Binding-site contacts:
Ligand atom PB contacts residue THR220 of chain 2.A at 3.6 Å.
Ligand atom PA contacts residue SER166 of chain 2.A at 3.8 Å.
Ligand atom C2 contacts residue TYR26 of chain 2.A at 3.3 Å (hydrophobic).
Ligand atom O6 contacts residue SER219 of chain 2.A at 3.5 Å (h-bond).
Ligand atom PB contacts residue LYS29 of chain 2.A at 3.7 Å.
Ligand atom O3B contacts residue GLY165 of chain 2.A at 2.8 Å (h-bond).
Ligand atom O6 contacts residue TYR26 of chain 2.A at 3.8 Å.
Ligand atom O2A contacts residue GLY165 of chain 2.A at 3.7 Å.
Ligand atom O1B contacts residue LYS29 of chain 2.A at 2.8 Å (salt-bridge).
Ligand atom O2A contacts residue SER166 of chain 2.A at 2.6 Å (h-bond).
Ligand atom O2 contacts residue ALA22 of chain 2.A at 3.8 Å.
Ligand atom O1 contacts residue ALA22 of chain 2.A at 3.2 Å.
Ligand atom PA contacts residue SER219 of chain 2.A at 3.4 Å.
Ligand atom O1B contacts residue THR220 of chain 2.A at 2.6 Å (h-bond).
Ligand atom O6 contacts residue MET223 of chain 2.A at 3.6 Å.
Ligand atom O5 contacts residue MET223 of chain 2.A at 3.5 Å.
Ligand atom PB contacts residue ARG81 of chain 2.A at 3.7 Å.
Ligand atom O5 contacts residue TYR26 of chain 2.A at 3.6 Å.
Ligand atom O1A contacts residue SER219 of chain 2.A at 2.6 Å (h-bond).
Ligand atom O1 contacts residue TYR26 of chain 2.A at 2.9 Å (h-bond).
Ligand atom PB contacts residue TYR26 of chain 2.A at 3.8 Å.
Ligand atom C1 contacts residue ARG169 of chain 2.A at 3.4 Å.
Ligand atom O3A contacts residue ASP313 of chain 2.A at 3.7 Å.
Ligand atom O2B contacts residue SER164 of chain 2.A at 2.9 Å (h-bond).
Ligand atom O2 contacts residue ARG169 of chain 2.A at 2.7 Å (salt-bridge).
Ligand atom O3B contacts residue ILE35 of chain 2.A at 3.8 Å.
Ligand atom O2A contacts residue SER164 of chain 2.A at 3.1 Å (h-bond).
Ligand atom O2B contacts residue THR220 of chain 2.A at 3.7 Å.
Ligand atom O5 contacts residue SER219 of chain 2.A at 3.5 Å (h-bond).
Ligand atom C3A contacts residue PHE271 of chain 2.A at 3.6 Å (hydrophobic).
Ligand atom O2B contacts residue GLY165 of chain 2.A at 3.7 Å.
Ligand atom O1A contacts residue SER164 of chain 2.A at 3.8 Å.
Ligand atom O3B contacts residue TYR26 of chain 2.A at 2.8 Å (h-bond).
Ligand atom C1 contacts residue ALA22 of chain 2.A at 3.5 Å (hydrophobic).
Ligand atom O3B contacts residue LYS29 of chain 2.A at 3.7 Å.
Ligand atom O1B contacts residue ARG81 of chain 2.A at 2.9 Å (salt-bridge).
Ligand atom O1 contacts residue ARG169 of chain 2.A at 3.1 Å (salt-bridge).
Ligand atom C4 contacts residue TYR26 of chain 2.A at 3.4 Å (hydrophobic).
Ligand atom O2A contacts residue TYR26 of chain 2.A at 3.7 Å.
Ligand atom O2B contacts residue ARG81 of chain 2.A at 2.9 Å (salt-bridge).

A protein and the small-molecule ligand that binds it are described below.
Small molecule (SMILES): C[C@@](O)(CCO[P](=O)(O)OP(=O)(O)O)CC(=O)O

Sequence of chain 2.A:
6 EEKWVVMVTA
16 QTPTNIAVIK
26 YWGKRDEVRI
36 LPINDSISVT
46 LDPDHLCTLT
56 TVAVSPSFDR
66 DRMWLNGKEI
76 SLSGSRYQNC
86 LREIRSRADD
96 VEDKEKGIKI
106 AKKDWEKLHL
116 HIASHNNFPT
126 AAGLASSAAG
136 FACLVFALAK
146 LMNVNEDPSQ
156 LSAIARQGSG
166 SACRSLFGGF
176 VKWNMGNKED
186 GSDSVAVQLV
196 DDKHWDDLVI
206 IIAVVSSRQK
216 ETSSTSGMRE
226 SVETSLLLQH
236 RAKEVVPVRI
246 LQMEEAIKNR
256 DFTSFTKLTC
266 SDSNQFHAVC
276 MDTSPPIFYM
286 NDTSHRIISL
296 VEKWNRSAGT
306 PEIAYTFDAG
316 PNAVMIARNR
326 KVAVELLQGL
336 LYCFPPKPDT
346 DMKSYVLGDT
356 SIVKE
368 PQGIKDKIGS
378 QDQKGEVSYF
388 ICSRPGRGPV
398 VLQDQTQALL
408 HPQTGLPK